Sequence of chain 1.A:
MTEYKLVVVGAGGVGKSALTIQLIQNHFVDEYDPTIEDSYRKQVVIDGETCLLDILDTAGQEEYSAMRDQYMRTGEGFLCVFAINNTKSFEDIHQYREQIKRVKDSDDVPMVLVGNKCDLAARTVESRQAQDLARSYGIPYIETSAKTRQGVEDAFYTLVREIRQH

Binding-site contacts:
Ligand atom O2G contacts residue MG1 of chain 1.C at 2.1 Å.
Ligand atom O1B contacts residue VAL14 of chain 1.A at 3.3 Å (h-bond).
Ligand atom C5' contacts residue GLY13 of chain 1.A at 3.4 Å.
Ligand atom N2 contacts residue ASP119 of chain 1.A at 3.0 Å (salt-bridge).
Ligand atom O2' contacts residue VAL29 of chain 1.A at 2.7 Å (h-bond).
Ligand atom C6 contacts residue LYS117 of chain 1.A at 3.4 Å.
Ligand atom N3B contacts residue TYR32 of chain 1.A at 3.3 Å.
Ligand atom O6 contacts residue LYS147 of chain 1.A at 3.3 Å (salt-bridge).
Ligand atom N9 contacts residue LYS117 of chain 1.A at 3.5 Å.
Ligand atom O4' contacts residue LYS117 of chain 1.A at 3.1 Å (salt-bridge).
Ligand atom O2' contacts residue ASP30 of chain 1.A at 3.2 Å (salt-bridge).
Ligand atom N3B contacts residue GLY13 of chain 1.A at 3.0 Å (h-bond).
Ligand atom O6 contacts residue ASN116 of chain 1.A at 3.2 Å (h-bond).
Ligand atom O2' contacts residue PHE28 of chain 1.A at 3.2 Å.
Ligand atom N7 contacts residue ALA146 of chain 1.A at 3.5 Å.
Ligand atom O3G contacts residue GLY60 of chain 1.A at 2.7 Å (h-bond).
Ligand atom O1G contacts residue TYR32 of chain 1.A at 2.5 Å (h-bond).
Ligand atom O3A contacts residue GLY13 of chain 1.A at 3.5 Å.
Ligand atom O3G contacts residue LYS16 of chain 1.A at 2.7 Å (salt-bridge).
Ligand atom O2A contacts residue TYR32 of chain 1.A at 3.3 Å.
Ligand atom O6 contacts residue LYS117 of chain 1.A at 3.4 Å.
Ligand atom O1A contacts residue GLY15 of chain 1.A at 3.2 Å.
Ligand atom N7 contacts residue ASN116 of chain 1.A at 3.1 Å (h-bond).
Ligand atom O6 contacts residue ALA146 of chain 1.A at 2.6 Å (h-bond).
Ligand atom C4 contacts residue LYS117 of chain 1.A at 3.5 Å.
Ligand atom O2B contacts residue MG1 of chain 1.C at 2.1 Å.
Ligand atom O1B contacts residue LYS16 of chain 1.A at 2.7 Å (salt-bridge).
Ligand atom O1B contacts residue GLY15 of chain 1.A at 3.1 Å (h-bond).
Ligand atom N3B contacts residue MG1 of chain 1.C at 3.3 Å.
Ligand atom O2G contacts residue THR35 of chain 1.A at 2.8 Å (h-bond).
Ligand atom PB contacts residue MG1 of chain 1.C at 3.2 Å.
Ligand atom O1A contacts residue ALA18 of chain 1.A at 2.8 Å (h-bond).
Ligand atom O3A contacts residue GLY15 of chain 1.A at 3.2 Å (h-bond).
Ligand atom O6 contacts residue SER145 of chain 1.A at 3.3 Å.
Ligand atom O1A contacts residue SER17 of chain 1.A at 3.3 Å (h-bond).
Ligand atom PG contacts residue MG1 of chain 1.C at 3.2 Å.
Ligand atom O1G contacts residue PRO34 of chain 1.A at 3.3 Å.
Ligand atom O2B contacts residue SER17 of chain 1.A at 2.9 Å (h-bond).
Ligand atom N1 contacts residue ASP119 of chain 1.A at 2.9 Å (salt-bridge).
Ligand atom O3' contacts residue ASP30 of chain 1.A at 3.1 Å (salt-bridge).

The small molecule below binds the protein below.
Small molecule (SMILES): Nc1nc2c(ncn2[C@@H]2O[C@H](CO[P](=O)(O)O[P](=O)(O)NP(=O)(O)O)[C@@H](O)[C@H]2O)c(=O)[nH]1